Sequence of chain 2.A:
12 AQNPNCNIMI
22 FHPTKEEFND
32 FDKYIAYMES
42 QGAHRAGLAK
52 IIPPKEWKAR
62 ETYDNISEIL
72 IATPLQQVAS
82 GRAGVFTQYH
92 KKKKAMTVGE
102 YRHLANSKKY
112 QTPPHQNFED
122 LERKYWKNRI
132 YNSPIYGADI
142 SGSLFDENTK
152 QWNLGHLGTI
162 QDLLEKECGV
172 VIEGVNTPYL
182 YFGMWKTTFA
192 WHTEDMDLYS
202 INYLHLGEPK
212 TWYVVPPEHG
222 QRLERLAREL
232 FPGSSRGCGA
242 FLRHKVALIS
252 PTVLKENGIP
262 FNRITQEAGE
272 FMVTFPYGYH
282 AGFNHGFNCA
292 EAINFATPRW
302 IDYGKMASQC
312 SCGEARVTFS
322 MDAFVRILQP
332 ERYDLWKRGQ

A protein and the small-molecule ligand that binds it are described below.
Small molecule (SMILES): O=C(O)c1ccnc(C(=O)O)c1

Binding-site contacts:
Ligand atom O22 contacts residue NI1 of chain 2.C at 2.1 Å (h-bond).
Ligand atom O42 contacts residue TYR137 of chain 2.A at 3.3 Å (h-bond).
Ligand atom C5 contacts residue TRP213 of chain 2.A at 3.8 Å (hydrophobic).
Ligand atom C21 contacts residue EDO1 of chain 2.I at 3.7 Å.
Ligand atom C41 contacts residue LYS211 of chain 2.A at 3.9 Å.
Ligand atom C6 contacts residue HIS193 of chain 2.A at 4.1 Å.
Ligand atom C5 contacts residue ASN203 of chain 2.A at 4.2 Å.
Ligand atom O21 contacts residue LYS246 of chain 2.A at 2.9 Å (salt-bridge).
Ligand atom N1 contacts residue NI1 of chain 2.C at 2.1 Å (h-bond).
Ligand atom C41 contacts residue TYR137 of chain 2.A at 3.4 Å (hydrophobic).
Ligand atom C6 contacts residue TRP213 of chain 2.A at 3.7 Å (hydrophobic).
Ligand atom C41 contacts residue PHE190 of chain 2.A at 3.6 Å (hydrophobic).
Ligand atom O22 contacts residue HIS193 of chain 2.A at 2.9 Å (h-bond).
Ligand atom C2 contacts residue NI1 of chain 2.C at 2.9 Å.
Ligand atom C2 contacts residue EDO1 of chain 2.I at 4.2 Å.
Ligand atom O21 contacts residue TYR182 of chain 2.A at 3.7 Å.
Ligand atom O41 contacts residue TYR137 of chain 2.A at 2.5 Å (h-bond).
Ligand atom O42 contacts residue ASN203 of chain 2.A at 3.8 Å.
Ligand atom C6 contacts residue HIS281 of chain 2.A at 3.6 Å.
Ligand atom O21 contacts residue NI1 of chain 2.C at 4.1 Å.
Ligand atom O42 contacts residue PHE190 of chain 2.A at 3.9 Å.
Ligand atom C21 contacts residue HIS193 of chain 2.A at 3.4 Å.
Ligand atom N1 contacts residue HIS281 of chain 2.A at 3.3 Å (h-bond).
Ligand atom O22 contacts residue GLU195 of chain 2.A at 3.1 Å (salt-bridge).
Ligand atom C4 contacts residue PHE190 of chain 2.A at 3.8 Å (hydrophobic).
Ligand atom O41 contacts residue PHE190 of chain 2.A at 3.8 Å.
Ligand atom C21 contacts residue LYS246 of chain 2.A at 3.7 Å.
Ligand atom O22 contacts residue LYS246 of chain 2.A at 4.0 Å.
Ligand atom N1 contacts residue HIS193 of chain 2.A at 3.2 Å (h-bond).
Ligand atom C5 contacts residue PHE190 of chain 2.A at 3.5 Å (hydrophobic).
Ligand atom C3 contacts residue PHE190 of chain 2.A at 4.2 Å (hydrophobic).
Ligand atom C21 contacts residue NI1 of chain 2.C at 3.0 Å.
Ligand atom O42 contacts residue LYS211 of chain 2.A at 2.8 Å (salt-bridge).
Ligand atom O41 contacts residue TYR182 of chain 2.A at 3.8 Å.
Ligand atom O22 contacts residue EDO1 of chain 2.I at 3.0 Å (h-bond).
Ligand atom C2 contacts residue HIS193 of chain 2.A at 3.7 Å.
Ligand atom C6 contacts residue NI1 of chain 2.C at 3.1 Å.
Ligand atom N1 contacts residue GLU195 of chain 2.A at 4.1 Å.
Ligand atom C3 contacts residue TYR182 of chain 2.A at 4.1 Å (hydrophobic).
Ligand atom C6 contacts residue PHE190 of chain 2.A at 3.6 Å (hydrophobic).